Binding-site contacts:
Ligand atom C2 contacts residue ASN70 of chain 19.D at 2.5 Å.
Ligand atom O7 contacts residue SER29 of chain 19.D at 4.4 Å.
Ligand atom C1 contacts residue ASN70 of chain 19.D at 1.4 Å.
Ligand atom C5 contacts residue ASN70 of chain 19.D at 3.7 Å.
Ligand atom C3 contacts residue PRO31 of chain 19.D at 3.3 Å (hydrophobic).
Ligand atom N2 contacts residue PRO31 of chain 19.D at 2.5 Å (h-bond).
Ligand atom C8 contacts residue PRO31 of chain 19.D at 4.4 Å (hydrophobic).
Ligand atom O3 contacts residue PRO31 of chain 19.D at 3.4 Å (h-bond).
Ligand atom C2 contacts residue PRO31 of chain 19.D at 3.4 Å (hydrophobic).
Ligand atom O6 contacts residue ARG33 of chain 19.D at 3.2 Å (salt-bridge).
Ligand atom N2 contacts residue ASN70 of chain 19.D at 2.9 Å (h-bond).
Ligand atom O7 contacts residue SER71 of chain 19.D at 3.8 Å.
Ligand atom O7 contacts residue PRO31 of chain 19.D at 3.1 Å (h-bond).
Ligand atom O7 contacts residue ASN70 of chain 19.D at 3.3 Å (h-bond).
Ligand atom N2 contacts residue ASN32 of chain 19.D at 4.0 Å.
Ligand atom C3 contacts residue ASN70 of chain 19.D at 3.8 Å.
Ligand atom C1 contacts residue ASN32 of chain 19.D at 4.5 Å.
Ligand atom C1 contacts residue ARG33 of chain 19.D at 4.3 Å.
Ligand atom C7 contacts residue ASN70 of chain 19.D at 3.1 Å.
Ligand atom C5 contacts residue ARG33 of chain 19.D at 4.4 Å.
Ligand atom C7 contacts residue PRO31 of chain 19.D at 3.1 Å (hydrophobic).
Ligand atom C6 contacts residue ARG33 of chain 19.D at 3.3 Å.
Ligand atom C1 contacts residue PRO31 of chain 19.D at 4.2 Å (hydrophobic).
Ligand atom O5 contacts residue ASN70 of chain 19.D at 2.4 Å (h-bond).
Ligand atom C4 contacts residue ASN70 of chain 19.D at 4.2 Å.
Ligand atom C8 contacts residue ASN70 of chain 19.D at 3.9 Å.

Sequence of chain 19.D:
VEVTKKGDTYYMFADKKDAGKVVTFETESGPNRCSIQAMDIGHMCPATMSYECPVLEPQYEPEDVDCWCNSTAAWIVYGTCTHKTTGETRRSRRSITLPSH

The protein below binds the small molecule below.
Small molecule (SMILES): CC(=O)N[C@@H]1[C@@H](O)[C@H](O)[C@@H](CO)O[C@H]1O